This protein binds this small molecule.
Small molecule (SMILES): N[C@@H](Cc1c[nH]c2ccccc12)C(=O)O

Sequence of chain 1.M:
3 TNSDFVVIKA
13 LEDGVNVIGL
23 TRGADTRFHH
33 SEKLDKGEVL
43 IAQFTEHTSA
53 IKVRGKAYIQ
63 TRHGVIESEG

Sequence of chain 1.L:
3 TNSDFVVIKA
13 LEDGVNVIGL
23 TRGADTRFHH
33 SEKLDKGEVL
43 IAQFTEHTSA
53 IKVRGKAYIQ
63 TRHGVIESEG

Binding-site contacts:
Ligand atom CZ2 contacts residue ALA44 of chain 1.L at 4.0 Å (hydrophobic).
Ligand atom CE3 contacts residue HIS32 of chain 1.L at 3.9 Å.
Ligand atom C contacts residue THR47 of chain 1.L at 3.4 Å.
Ligand atom CB contacts residue SER51 of chain 1.M at 3.4 Å.
Ligand atom CD1 contacts residue GLN45 of chain 1.L at 3.6 Å.
Ligand atom CZ3 contacts residue GLY21 of chain 1.L at 3.6 Å.
Ligand atom CG contacts residue SER51 of chain 1.M at 3.9 Å.
Ligand atom N contacts residue ARG24 of chain 1.M at 3.9 Å.
Ligand atom CD2 contacts residue THR50 of chain 1.L at 4.0 Å.
Ligand atom O contacts residue SER51 of chain 1.M at 2.9 Å (h-bond).
Ligand atom OXT contacts residue THR47 of chain 1.L at 2.5 Å (h-bond).
Ligand atom O contacts residue THR47 of chain 1.L at 3.5 Å (h-bond).
Ligand atom CB contacts residue THR28 of chain 1.M at 3.5 Å.
Ligand atom C contacts residue SER51 of chain 1.M at 3.6 Å.
Ligand atom CZ2 contacts residue THR50 of chain 1.L at 3.9 Å.
Ligand atom N contacts residue ASP27 of chain 1.M at 3.0 Å (salt-bridge).
Ligand atom CE2 contacts residue THR50 of chain 1.L at 3.9 Å.
Ligand atom CD1 contacts residue SER51 of chain 1.M at 3.6 Å.
Ligand atom CH2 contacts residue GLY21 of chain 1.L at 3.4 Å.
Ligand atom CE3 contacts residue HIS31 of chain 1.L at 4.0 Å.
Ligand atom N contacts residue THR28 of chain 1.M at 2.8 Å (h-bond).
Ligand atom CB contacts residue THR23 of chain 1.M at 3.7 Å.
Ligand atom N contacts residue GLY25 of chain 1.M at 2.7 Å (h-bond).
Ligand atom CA contacts residue HIS31 of chain 1.L at 4.0 Å.
Ligand atom CA contacts residue THR28 of chain 1.M at 3.2 Å.
Ligand atom CZ3 contacts residue HIS32 of chain 1.L at 3.9 Å.
Ligand atom N contacts residue THR23 of chain 1.M at 2.8 Å (h-bond).
Ligand atom CA contacts residue GLY25 of chain 1.M at 3.5 Å.
Ligand atom C contacts residue GLY25 of chain 1.M at 3.5 Å.
Ligand atom CA contacts residue SER51 of chain 1.M at 3.9 Å.
Ligand atom C contacts residue THR50 of chain 1.L at 3.9 Å.
Ligand atom OXT contacts residue THR50 of chain 1.L at 2.7 Å (h-bond).
Ligand atom O contacts residue GLY25 of chain 1.M at 3.0 Å (h-bond).
Ligand atom OXT contacts residue HIS31 of chain 1.L at 3.6 Å.
Ligand atom CA contacts residue THR23 of chain 1.M at 3.8 Å.
Ligand atom O contacts residue ARG24 of chain 1.M at 3.5 Å.
Ligand atom OXT contacts residue HIS49 of chain 1.L at 3.9 Å.
Ligand atom NE1 contacts residue ALA44 of chain 1.L at 3.8 Å.
Ligand atom CD1 contacts residue THR47 of chain 1.L at 3.8 Å.
Ligand atom NE1 contacts residue GLN45 of chain 1.L at 2.9 Å (h-bond).